Binding-site contacts:
Ligand atom CAI contacts residue GLN1043 of chain 1.A at 3.7 Å.
Ligand atom FAG contacts residue GLN1040 of chain 1.A at 4.5 Å.
Ligand atom CAY contacts residue LEU76 of chain 1.A at 4.4 Å (hydrophobic).
Ligand atom FAC contacts residue LEU76 of chain 1.A at 4.2 Å.
Ligand atom FAC contacts residue ILE333 of chain 1.A at 3.9 Å.
Ligand atom CAT contacts residue GLN1043 of chain 1.A at 4.0 Å.
Ligand atom FAB contacts residue ILE333 of chain 1.A at 3.9 Å.
Ligand atom CAX contacts residue PHE336 of chain 1.A at 4.4 Å (hydrophobic).
Ligand atom FAE contacts residue SER1039 of chain 1.A at 4.3 Å.
Ligand atom FAD contacts residue LEU76 of chain 1.A at 3.7 Å.
Ligand atom FAC contacts residue MET337 of chain 1.A at 4.0 Å.
Ligand atom FAB contacts residue LEU76 of chain 1.A at 4.5 Å.
Ligand atom CAL contacts residue PHE336 of chain 1.A at 3.8 Å (hydrophobic).
Ligand atom CAZ contacts residue GLN1043 of chain 1.A at 3.8 Å.
Ligand atom OAA contacts residue SER1080 of chain 1.A at 3.3 Å.
Ligand atom CAM contacts residue PHE336 of chain 1.A at 3.7 Å (hydrophobic).
Ligand atom FAF contacts residue GLN1043 of chain 1.A at 3.5 Å.
Ligand atom CAN contacts residue PHE336 of chain 1.A at 3.7 Å (hydrophobic).
Ligand atom CAN contacts residue LYS1084 of chain 1.A at 4.0 Å.
Ligand atom CAL contacts residue LYS1084 of chain 1.A at 3.6 Å.
Ligand atom FAE contacts residue GLN1043 of chain 1.A at 3.3 Å.

A protein and the small-molecule ligand that binds it are described below.
Small molecule (SMILES): O[C@H](c1cc(C(F)(F)F)nc2c(C(F)(F)F)cccc12)[C@@H]1CCCCN1

Sequence of chain 1.A:
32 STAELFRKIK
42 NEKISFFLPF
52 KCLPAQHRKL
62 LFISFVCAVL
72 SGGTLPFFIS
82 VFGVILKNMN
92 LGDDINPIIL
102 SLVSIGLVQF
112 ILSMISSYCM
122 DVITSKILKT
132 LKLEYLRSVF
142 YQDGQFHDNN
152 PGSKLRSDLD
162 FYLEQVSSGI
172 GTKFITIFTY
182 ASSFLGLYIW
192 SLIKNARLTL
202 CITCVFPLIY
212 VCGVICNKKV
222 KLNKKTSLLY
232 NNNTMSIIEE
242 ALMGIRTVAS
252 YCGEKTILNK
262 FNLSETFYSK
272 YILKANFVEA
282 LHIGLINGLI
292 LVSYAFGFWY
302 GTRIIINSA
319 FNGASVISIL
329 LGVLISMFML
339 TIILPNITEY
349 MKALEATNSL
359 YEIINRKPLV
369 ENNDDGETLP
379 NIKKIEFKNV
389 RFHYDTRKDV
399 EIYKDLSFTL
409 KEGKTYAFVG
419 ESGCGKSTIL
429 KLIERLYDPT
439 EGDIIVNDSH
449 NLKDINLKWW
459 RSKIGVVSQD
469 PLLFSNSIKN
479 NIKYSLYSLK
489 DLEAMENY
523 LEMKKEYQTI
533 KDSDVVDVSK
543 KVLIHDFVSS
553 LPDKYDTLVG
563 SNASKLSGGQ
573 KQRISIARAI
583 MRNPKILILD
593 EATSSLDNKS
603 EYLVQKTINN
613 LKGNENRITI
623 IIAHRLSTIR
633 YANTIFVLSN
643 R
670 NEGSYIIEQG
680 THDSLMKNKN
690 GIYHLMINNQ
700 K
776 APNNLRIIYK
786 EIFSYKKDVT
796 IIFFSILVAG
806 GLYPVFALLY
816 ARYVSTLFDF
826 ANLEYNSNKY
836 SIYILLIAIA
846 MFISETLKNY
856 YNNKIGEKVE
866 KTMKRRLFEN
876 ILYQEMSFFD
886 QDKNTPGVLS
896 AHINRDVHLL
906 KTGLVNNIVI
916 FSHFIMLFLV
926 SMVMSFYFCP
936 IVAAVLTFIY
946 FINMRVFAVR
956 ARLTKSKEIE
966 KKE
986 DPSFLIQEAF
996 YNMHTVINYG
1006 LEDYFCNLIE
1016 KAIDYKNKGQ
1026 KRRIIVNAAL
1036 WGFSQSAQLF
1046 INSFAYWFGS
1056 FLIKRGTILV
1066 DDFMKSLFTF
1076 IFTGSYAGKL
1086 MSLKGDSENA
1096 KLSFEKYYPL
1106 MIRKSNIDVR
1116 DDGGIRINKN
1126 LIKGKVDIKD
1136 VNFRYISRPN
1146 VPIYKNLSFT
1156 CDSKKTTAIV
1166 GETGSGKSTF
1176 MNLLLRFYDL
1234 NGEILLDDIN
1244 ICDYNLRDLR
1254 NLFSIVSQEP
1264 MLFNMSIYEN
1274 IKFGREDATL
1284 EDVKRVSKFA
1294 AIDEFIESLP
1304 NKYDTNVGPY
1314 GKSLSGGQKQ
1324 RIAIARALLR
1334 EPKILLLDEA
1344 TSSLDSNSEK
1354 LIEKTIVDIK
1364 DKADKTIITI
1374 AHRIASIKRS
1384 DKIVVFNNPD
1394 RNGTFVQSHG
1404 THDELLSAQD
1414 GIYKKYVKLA